A protein and the small-molecule ligand that binds it are described below.
Small molecule (SMILES): C[C@H](Cn1cnc2c(N)ncnc21)N(CCP(=O)(O)O)CC(=O)O

Binding-site contacts:
Ligand atom N01 contacts residue LEU76 of chain 1.C at 4.2 Å.
Ligand atom O19 contacts residue ASP115 of chain 1.C at 4.0 Å.
Ligand atom N03 contacts residue LEU76 of chain 1.C at 3.3 Å.
Ligand atom N08 contacts residue ARG74 of chain 1.C at 3.5 Å (salt-bridge).
Ligand atom C07 contacts residue ARG74 of chain 1.C at 3.8 Å.
Ligand atom O23 contacts residue GLY114 of chain 1.C at 4.4 Å.
Ligand atom P17 contacts residue ARG74 of chain 1.C at 3.5 Å.
Ligand atom C22 contacts residue MG1 of chain 1.I at 2.6 Å.
Ligand atom O19 contacts residue LYS67 of chain 1.C at 3.1 Å (salt-bridge).
Ligand atom C13 contacts residue TYR117 of chain 1.C at 4.1 Å (hydrophobic).
Ligand atom C12 contacts residue GLN153 of chain 1.C at 4.3 Å.
Ligand atom O23 contacts residue VAL113 of chain 1.C at 3.5 Å (h-bond).
Ligand atom C16 contacts residue ARG74 of chain 1.C at 3.2 Å.
Ligand atom C15 contacts residue GLN153 of chain 1.C at 4.0 Å.
Ligand atom C22 contacts residue ASP112 of chain 1.C at 4.2 Å.
Ligand atom C13 contacts residue GLN153 of chain 1.C at 3.1 Å.
Ligand atom C21 contacts residue MG1 of chain 1.I at 4.1 Å.
Ligand atom C09 contacts residue ARG74 of chain 1.C at 4.0 Å.
Ligand atom C15 contacts residue ARG74 of chain 1.C at 4.4 Å.
Ligand atom C02 contacts residue LEU76 of chain 1.C at 4.0 Å (hydrophobic).
Ligand atom N01 contacts residue ARG74 of chain 1.C at 3.8 Å.
Ligand atom O23 contacts residue ASP112 of chain 1.C at 4.2 Å.
Ligand atom P17 contacts residue LYS67 of chain 1.C at 3.3 Å.
Ligand atom C06 contacts residue GLN153 of chain 1.C at 4.1 Å.
Ligand atom O23 contacts residue ASP187 of chain 1.C at 3.3 Å (salt-bridge).
Ligand atom C04 contacts residue LEU76 of chain 1.C at 3.8 Å (hydrophobic).
Ligand atom N03 contacts residue ARG74 of chain 1.C at 4.4 Å.
Ligand atom O24 contacts residue ASP112 of chain 1.C at 3.9 Å.
Ligand atom O18 contacts residue GLN153 of chain 1.C at 3.8 Å.
Ligand atom O24 contacts residue ASP187 of chain 1.C at 3.4 Å (salt-bridge).
Ligand atom O18 contacts residue ARG74 of chain 1.C at 3.2 Å.
Ligand atom O20 contacts residue ARG74 of chain 1.C at 3.1 Å (salt-bridge).
Ligand atom C04 contacts residue GLN153 of chain 1.C at 3.7 Å.
Ligand atom C02 contacts residue ARG74 of chain 1.C at 3.9 Å.
Ligand atom O24 contacts residue MG1 of chain 1.I at 2.0 Å.
Ligand atom C16 contacts residue LYS67 of chain 1.C at 4.3 Å.
Ligand atom O23 contacts residue MG1 of chain 1.I at 2.6 Å.
Ligand atom N05 contacts residue GLN153 of chain 1.C at 3.4 Å (h-bond).
Ligand atom C22 contacts residue ASP187 of chain 1.C at 3.8 Å.
Ligand atom O20 contacts residue LYS67 of chain 1.C at 2.4 Å (salt-bridge).

Sequence of chain 1.C:
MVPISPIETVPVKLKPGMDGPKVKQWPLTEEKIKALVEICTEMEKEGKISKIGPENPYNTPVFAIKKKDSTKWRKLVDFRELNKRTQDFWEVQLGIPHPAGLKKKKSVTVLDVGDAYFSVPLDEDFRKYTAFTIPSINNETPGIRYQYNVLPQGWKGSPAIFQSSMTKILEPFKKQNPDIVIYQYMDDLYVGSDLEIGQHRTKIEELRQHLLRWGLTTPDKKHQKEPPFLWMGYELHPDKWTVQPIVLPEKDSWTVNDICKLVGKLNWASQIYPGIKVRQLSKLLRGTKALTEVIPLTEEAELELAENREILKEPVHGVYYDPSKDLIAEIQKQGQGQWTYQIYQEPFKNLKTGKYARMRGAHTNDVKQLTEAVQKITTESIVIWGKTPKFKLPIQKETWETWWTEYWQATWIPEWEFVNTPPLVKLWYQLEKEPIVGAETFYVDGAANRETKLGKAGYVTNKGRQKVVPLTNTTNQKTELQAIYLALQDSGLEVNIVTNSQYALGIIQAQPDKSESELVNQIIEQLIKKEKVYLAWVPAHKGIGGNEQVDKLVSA